Sequence of chain 1.B:
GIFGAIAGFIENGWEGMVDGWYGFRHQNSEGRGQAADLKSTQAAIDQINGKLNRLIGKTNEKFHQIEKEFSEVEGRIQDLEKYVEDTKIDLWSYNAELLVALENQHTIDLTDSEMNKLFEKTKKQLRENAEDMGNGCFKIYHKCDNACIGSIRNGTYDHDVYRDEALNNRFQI

This small molecule binds to this protein.
Small molecule (SMILES): CC(=O)N[C@@H]1[C@@H](O)[C@H](O)[C@@H](CO)O[C@H]1O

Binding-site contacts:
Ligand atom C7 contacts residue ALA147 of chain 1.B at 4.5 Å (hydrophobic).
Ligand atom N2 contacts residue ASN154 of chain 1.B at 3.1 Å (h-bond).
Ligand atom C8 contacts residue SER151 of chain 1.B at 3.9 Å.
Ligand atom N2 contacts residue GLY150 of chain 1.B at 4.4 Å.
Ligand atom C7 contacts residue SER151 of chain 1.B at 4.3 Å.
Ligand atom C1 contacts residue GLY150 of chain 1.B at 4.2 Å.
Ligand atom C8 contacts residue ALA147 of chain 1.B at 3.2 Å (hydrophobic).
Ligand atom O7 contacts residue THR156 of chain 1.B at 4.2 Å.
Ligand atom C4 contacts residue ASN154 of chain 1.B at 4.3 Å.
Ligand atom C7 contacts residue GLY150 of chain 1.B at 4.2 Å.
Ligand atom C5 contacts residue ASN154 of chain 1.B at 3.7 Å.
Ligand atom C3 contacts residue ASN154 of chain 1.B at 3.9 Å.
Ligand atom C1 contacts residue ASN154 of chain 1.B at 1.4 Å.
Ligand atom C8 contacts residue GLY150 of chain 1.B at 4.0 Å.
Ligand atom C7 contacts residue ASN154 of chain 1.B at 3.3 Å.
Ligand atom C2 contacts residue ASN154 of chain 1.B at 2.5 Å.
Ligand atom O5 contacts residue ASN154 of chain 1.B at 2.4 Å (h-bond).
Ligand atom O7 contacts residue ASN154 of chain 1.B at 3.1 Å (h-bond).